Sequence of chain 1.C:
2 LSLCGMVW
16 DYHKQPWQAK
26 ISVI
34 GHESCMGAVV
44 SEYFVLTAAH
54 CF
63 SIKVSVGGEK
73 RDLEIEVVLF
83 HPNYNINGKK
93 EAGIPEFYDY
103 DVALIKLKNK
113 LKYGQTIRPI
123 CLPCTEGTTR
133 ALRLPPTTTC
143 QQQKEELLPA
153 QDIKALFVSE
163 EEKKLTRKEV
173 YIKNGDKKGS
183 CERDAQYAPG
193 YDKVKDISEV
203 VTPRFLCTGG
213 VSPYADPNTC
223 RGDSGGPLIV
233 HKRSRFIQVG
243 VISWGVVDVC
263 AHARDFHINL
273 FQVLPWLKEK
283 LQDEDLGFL

A small-molecule ligand and the protein it binds are described below.
Small molecule (SMILES): Cc1cc(Br)c(NC2=NCCN2)c2ccccc12

Binding-site contacts:
Ligand atom C7 contacts residue GLY247 of chain 1.C at 3.7 Å.
Ligand atom C13 contacts residue GLY247 of chain 1.C at 3.7 Å.
Ligand atom C25 contacts residue TRP246 of chain 1.C at 3.3 Å (hydrophobic).
Ligand atom N21 contacts residue SO41 of chain 1.M at 2.6 Å (h-bond).
Ligand atom N24 contacts residue TRP246 of chain 1.C at 3.8 Å.
Ligand atom N21 contacts residue PRO191 of chain 1.C at 3.8 Å.
Ligand atom C28 contacts residue GLU98 of chain 1.C at 3.8 Å.
Ligand atom BR1 contacts residue ASP250 of chain 1.C at 3.7 Å.
Ligand atom N31 contacts residue PRO191 of chain 1.C at 3.7 Å.
Ligand atom C25 contacts residue GLY247 of chain 1.C at 3.8 Å.
Ligand atom C15 contacts residue TRP246 of chain 1.C at 3.6 Å (hydrophobic).
Ligand atom C2 contacts residue GLY247 of chain 1.C at 3.4 Å.
Ligand atom BR1 contacts residue VAL248 of chain 1.C at 3.5 Å.
Ligand atom C2 contacts residue ARG223 of chain 1.C at 3.7 Å.
Ligand atom C3 contacts residue ARG223 of chain 1.C at 3.8 Å.
Ligand atom N31 contacts residue SO41 of chain 1.M at 2.9 Å (h-bond).
Ligand atom C9 contacts residue THR221 of chain 1.C at 3.7 Å.
Ligand atom C23 contacts residue PRO191 of chain 1.C at 3.8 Å (hydrophobic).
Ligand atom C15 contacts residue SER245 of chain 1.C at 3.2 Å.
Ligand atom C25 contacts residue TYR193 of chain 1.C at 3.8 Å (hydrophobic).
Ligand atom C28 contacts residue PRO191 of chain 1.C at 3.2 Å (hydrophobic).
Ligand atom C17 contacts residue TRP246 of chain 1.C at 3.8 Å (hydrophobic).
Ligand atom C17 contacts residue TYR100 of chain 1.C at 3.5 Å (hydrophobic).
Ligand atom C13 contacts residue TRP246 of chain 1.C at 3.9 Å (hydrophobic).
Ligand atom C3 contacts residue SO41 of chain 1.M at 3.5 Å.
Ligand atom C28 contacts residue TYR193 of chain 1.C at 3.7 Å (hydrophobic).
Ligand atom N24 contacts residue GLY247 of chain 1.C at 2.9 Å (h-bond).
Ligand atom C4 contacts residue GLY247 of chain 1.C at 3.8 Å.
Ligand atom C6 contacts residue GLY247 of chain 1.C at 3.6 Å.
Ligand atom C3 contacts residue GLY247 of chain 1.C at 3.5 Å.
Ligand atom C23 contacts residue SO41 of chain 1.M at 3.5 Å.
Ligand atom C15 contacts residue SER226 of chain 1.C at 3.3 Å.
Ligand atom C17 contacts residue SER245 of chain 1.C at 3.6 Å.
Ligand atom N31 contacts residue GLU98 of chain 1.C at 3.2 Å (salt-bridge).
Ligand atom BR1 contacts residue PRO191 of chain 1.C at 3.3 Å.
Ligand atom C23 contacts residue GLY247 of chain 1.C at 3.8 Å.
Ligand atom C4 contacts residue ARG223 of chain 1.C at 3.7 Å.
Ligand atom C5 contacts residue GLY247 of chain 1.C at 3.4 Å.
Ligand atom C13 contacts residue SER226 of chain 1.C at 3.8 Å.
Ligand atom C19 contacts residue TYR100 of chain 1.C at 3.4 Å (hydrophobic).